Sequence of chain 7.A:
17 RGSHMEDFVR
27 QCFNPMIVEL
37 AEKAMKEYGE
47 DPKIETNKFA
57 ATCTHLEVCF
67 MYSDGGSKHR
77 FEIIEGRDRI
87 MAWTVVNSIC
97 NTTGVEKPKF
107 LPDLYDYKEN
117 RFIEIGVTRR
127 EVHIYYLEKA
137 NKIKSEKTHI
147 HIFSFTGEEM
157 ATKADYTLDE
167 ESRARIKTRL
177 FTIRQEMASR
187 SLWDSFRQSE

This small molecule binds to this protein.
Small molecule (SMILES): C[C@H](C[C@@H](C[C@H](C[C@@H](C[C@@H](CCN1CCCC1=O)N1CCCC1=O)N1CCCC1=O)N1CCCC1=O)N1CCCC1=O)N1CCCC1=O

Binding-site contacts:
Ligand atom C04 contacts residue PHE66 of chain 7.A at 4.1 Å (hydrophobic).
Ligand atom C06 contacts residue PHE66 of chain 7.A at 4.0 Å (hydrophobic).
Ligand atom C35 contacts residue ILE79 of chain 7.A at 4.0 Å (hydrophobic).
Ligand atom C35 contacts residue GLY82 of chain 7.A at 4.2 Å.
Ligand atom C32 contacts residue ILE79 of chain 7.A at 4.5 Å (hydrophobic).
Ligand atom C37 contacts residue ILE79 of chain 7.A at 4.2 Å (hydrophobic).
Ligand atom C27 contacts residue PHE66 of chain 7.A at 3.8 Å (hydrophobic).
Ligand atom O03 contacts residue ASN30 of chain 7.A at 4.3 Å.
Ligand atom O04 contacts residue MET32 of chain 7.A at 4.3 Å.
Ligand atom O03 contacts residue MET32 of chain 7.A at 4.5 Å.
Ligand atom O03 contacts residue PHE66 of chain 7.A at 4.2 Å.
Ligand atom C05 contacts residue PHE66 of chain 7.A at 4.4 Å (hydrophobic).
Ligand atom C04 contacts residue MET32 of chain 7.A at 4.0 Å (hydrophobic).
Ligand atom C33 contacts residue ILE79 of chain 7.A at 3.7 Å (hydrophobic).
Ligand atom C35 contacts residue GLU81 of chain 7.A at 3.8 Å.
Ligand atom C06 contacts residue MET32 of chain 7.A at 3.9 Å (hydrophobic).
Ligand atom C27 contacts residue MET67 of chain 7.A at 4.4 Å (hydrophobic).
Ligand atom C36 contacts residue GLU81 of chain 7.A at 4.4 Å.
Ligand atom C35 contacts residue PHE66 of chain 7.A at 4.3 Å (hydrophobic).
Ligand atom C08 contacts residue MET32 of chain 7.A at 4.2 Å (hydrophobic).
Ligand atom N04 contacts residue PHE66 of chain 7.A at 4.2 Å.
Ligand atom C36 contacts residue ILE79 of chain 7.A at 3.8 Å (hydrophobic).
Ligand atom C28 contacts residue PHE66 of chain 7.A at 3.8 Å (hydrophobic).
Ligand atom C35 contacts residue ARG83 of chain 7.A at 4.3 Å.
Ligand atom C26 contacts residue PHE66 of chain 7.A at 3.7 Å (hydrophobic).
Ligand atom C36 contacts residue ARG83 of chain 7.A at 4.0 Å.
Ligand atom C29 contacts residue PHE66 of chain 7.A at 4.0 Å (hydrophobic).
Ligand atom O06 contacts residue ARG83 of chain 7.A at 4.3 Å.
Ligand atom O06 contacts residue ILE79 of chain 7.A at 3.8 Å.
Ligand atom C34 contacts residue LEU36 of chain 7.A at 4.0 Å (hydrophobic).
Ligand atom C34 contacts residue PHE66 of chain 7.A at 4.1 Å (hydrophobic).